Sequence of chain 1.B:
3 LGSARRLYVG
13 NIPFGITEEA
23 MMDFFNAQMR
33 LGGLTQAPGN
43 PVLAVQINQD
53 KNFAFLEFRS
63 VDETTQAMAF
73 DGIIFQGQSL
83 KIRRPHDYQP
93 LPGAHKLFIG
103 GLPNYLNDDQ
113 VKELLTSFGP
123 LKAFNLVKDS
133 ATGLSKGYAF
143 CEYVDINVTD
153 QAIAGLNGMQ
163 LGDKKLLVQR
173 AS

Binding-site contacts:
Ligand atom C4' contacts residue TYR140 of chain 1.B at 3.2 Å (hydrophobic).
Ligand atom C4' contacts residue GLN48 of chain 1.A at 3.2 Å.
Ligand atom O4' contacts residue GLN48 of chain 1.A at 2.9 Å (h-bond).
Ligand atom O5' contacts residue TYR10 of chain 1.A at 3.1 Å (h-bond).
Ligand atom N1 contacts residue LYS53 of chain 1.A at 3.2 Å (salt-bridge).
Ligand atom O4 contacts residue ASP89 of chain 1.A at 2.8 Å (salt-bridge).
Ligand atom O4 contacts residue HIS88 of chain 1.A at 3.1 Å (h-bond).
Ligand atom P contacts residue TYR10 of chain 1.A at 3.4 Å.
Ligand atom O2 contacts residue LYS53 of chain 1.A at 3.3 Å.
Ligand atom N1 contacts residue PHE57 of chain 1.A at 3.3 Å.
Ligand atom C4 contacts residue ARG8 of chain 1.A at 3.3 Å.
Ligand atom C5 contacts residue PHE100 of chain 1.B at 3.3 Å (hydrophobic).
Ligand atom OP1 contacts residue LYS53 of chain 1.A at 3.0 Å (salt-bridge).
Ligand atom O4 contacts residue ARG8 of chain 1.A at 3.1 Å.
Ligand atom N3 contacts residue ARG86 of chain 1.A at 3.2 Å (salt-bridge).
Ligand atom OP1 contacts residue SER132 of chain 1.B at 2.7 Å (h-bond).
Ligand atom O4' contacts residue PHE57 of chain 1.A at 3.2 Å.
Ligand atom C2 contacts residue PHE142 of chain 1.B at 3.2 Å (hydrophobic).
Ligand atom OP2 contacts residue TYR10 of chain 1.A at 2.5 Å (h-bond).
Ligand atom OP2 contacts residue SER132 of chain 1.B at 3.4 Å.
Ligand atom N3 contacts residue PHE142 of chain 1.B at 3.4 Å.
Ligand atom O4 contacts residue ARG85 of chain 1.A at 3.3 Å.
Ligand atom C1' contacts residue PHE57 of chain 1.A at 3.2 Å (hydrophobic).
Ligand atom O2 contacts residue ASN127 of chain 1.B at 3.1 Å (h-bond).
Ligand atom C2 contacts residue ARG8 of chain 1.A at 3.4 Å.
Ligand atom C2 contacts residue LEU169 of chain 1.B at 3.3 Å (hydrophobic).
Ligand atom OP2 contacts residue LYS138 of chain 1.B at 3.0 Å (salt-bridge).
Ligand atom O2 contacts residue HIS88 of chain 1.A at 3.1 Å (h-bond).
Ligand atom C5' contacts residue TYR140 of chain 1.B at 3.2 Å (hydrophobic).
Ligand atom N3 contacts residue ALA173 of chain 1.B at 3.2 Å (h-bond).
Ligand atom C6 contacts residue PHE100 of chain 1.B at 3.2 Å (hydrophobic).
Ligand atom O5' contacts residue LYS138 of chain 1.B at 3.3 Å (salt-bridge).
Ligand atom C2 contacts residue LYS53 of chain 1.A at 3.0 Å.
Ligand atom O2 contacts residue PHE57 of chain 1.A at 3.2 Å.
Ligand atom OP1 contacts residue LYS83 of chain 1.A at 2.6 Å (salt-bridge).
Ligand atom O2 contacts residue ARG8 of chain 1.A at 2.8 Å (salt-bridge).
Ligand atom O4 contacts residue GLN171 of chain 1.B at 2.8 Å (h-bond).
Ligand atom N3 contacts residue SO41 of chain 1.P at 2.9 Å (h-bond).
Ligand atom O2 contacts residue PRO87 of chain 1.A at 3.4 Å.
Ligand atom N3 contacts residue LYS53 of chain 1.A at 3.2 Å (salt-bridge).

A protein and the small-molecule ligand that binds it are described below.
Small molecule (SMILES): O=c1ccn([C@H]2C[C@H](O[P](=O)(O)OC[C@H]3O[C@@H](n4ccc(=O)[nH]c4=O)C[C@@H]3O[P](=O)(O)OC[C@H]3O[C@@H](n4cc(Br)c(=O)[nH]c4=O)C[C@@H]3O[P](=O)(O)OC[C@H]3O[C@@H](n4cc(Br)c(=O)[nH]c4=O)C[C@@H]3O[P](=O)(O)OC[C@H]3O[C@@H](n4ccc(=O)[nH]c4=O)C[C@@H]3O[P](=O)(O)OC[C@H]3O[C@@H](n4ccc(=O)[nH]c4=O)C[C@@H]3O)[C@@H](CO)O2)c(=O)[nH]1

Sequence of chain 1.A:
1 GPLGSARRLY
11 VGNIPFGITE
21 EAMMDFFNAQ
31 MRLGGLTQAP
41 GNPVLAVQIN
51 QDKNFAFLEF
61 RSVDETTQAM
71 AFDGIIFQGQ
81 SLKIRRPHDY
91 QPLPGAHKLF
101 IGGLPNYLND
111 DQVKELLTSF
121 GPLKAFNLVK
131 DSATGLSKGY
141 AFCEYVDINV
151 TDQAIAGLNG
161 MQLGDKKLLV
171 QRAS